Sequence of chain 1.A:
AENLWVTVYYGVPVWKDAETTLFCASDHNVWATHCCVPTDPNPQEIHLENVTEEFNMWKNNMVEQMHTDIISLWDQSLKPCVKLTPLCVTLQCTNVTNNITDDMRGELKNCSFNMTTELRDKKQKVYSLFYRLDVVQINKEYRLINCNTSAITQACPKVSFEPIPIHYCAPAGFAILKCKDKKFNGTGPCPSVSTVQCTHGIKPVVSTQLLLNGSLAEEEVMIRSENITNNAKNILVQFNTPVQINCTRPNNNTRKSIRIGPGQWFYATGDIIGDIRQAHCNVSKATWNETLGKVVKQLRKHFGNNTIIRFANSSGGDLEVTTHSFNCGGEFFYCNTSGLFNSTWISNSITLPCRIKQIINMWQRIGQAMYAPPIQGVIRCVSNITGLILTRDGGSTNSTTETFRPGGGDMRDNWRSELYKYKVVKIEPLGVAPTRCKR

Binding-site contacts:
Ligand atom C3 contacts residue ASN271 of chain 1.A at 3.8 Å.
Ligand atom C1 contacts residue ILE292 of chain 1.A at 4.0 Å (hydrophobic).
Ligand atom O7 contacts residue ASN271 of chain 1.A at 3.6 Å (h-bond).
Ligand atom O5 contacts residue ILE292 of chain 1.A at 3.5 Å.
Ligand atom C2 contacts residue ASN271 of chain 1.A at 2.5 Å.
Ligand atom O5 contacts residue ASN271 of chain 1.A at 2.4 Å (h-bond).
Ligand atom C1 contacts residue ASN271 of chain 1.A at 1.5 Å.
Ligand atom C5 contacts residue ILE292 of chain 1.A at 4.2 Å (hydrophobic).
Ligand atom C8 contacts residue VAL410 of chain 1.A at 3.6 Å (hydrophobic).
Ligand atom N2 contacts residue ASN271 of chain 1.A at 2.8 Å (h-bond).
Ligand atom C4 contacts residue ASN271 of chain 1.A at 4.2 Å.
Ligand atom C7 contacts residue ASN271 of chain 1.A at 3.4 Å.
Ligand atom C5 contacts residue ASN271 of chain 1.A at 3.7 Å.
Ligand atom C6 contacts residue ILE292 of chain 1.A at 4.3 Å (hydrophobic).
Ligand atom C8 contacts residue ASN271 of chain 1.A at 4.3 Å.

A protein and the small-molecule ligand that binds it are described below.
Small molecule (SMILES): CC(=O)N[C@@H]1[C@@H](O)[C@H](O)[C@@H](CO)O[C@H]1O